Sequence of chain 1.A:
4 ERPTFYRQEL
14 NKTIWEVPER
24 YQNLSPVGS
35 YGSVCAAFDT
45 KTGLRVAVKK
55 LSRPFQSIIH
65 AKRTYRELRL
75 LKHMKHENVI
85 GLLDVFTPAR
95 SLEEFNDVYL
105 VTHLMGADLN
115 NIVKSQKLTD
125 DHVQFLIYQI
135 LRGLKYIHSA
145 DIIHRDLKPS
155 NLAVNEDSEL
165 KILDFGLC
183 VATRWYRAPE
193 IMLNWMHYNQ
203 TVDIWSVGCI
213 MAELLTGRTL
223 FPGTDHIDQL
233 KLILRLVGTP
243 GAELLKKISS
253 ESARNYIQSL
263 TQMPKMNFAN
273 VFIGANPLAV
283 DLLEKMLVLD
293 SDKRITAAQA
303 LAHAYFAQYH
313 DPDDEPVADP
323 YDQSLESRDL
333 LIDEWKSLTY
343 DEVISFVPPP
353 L

Binding-site contacts:
Ligand atom C2 contacts residue HIS107 of chain 1.A at 3.2 Å.
Ligand atom C4 contacts residue PHE169 of chain 1.A at 3.6 Å (hydrophobic).
Ligand atom OAF contacts residue ILE84 of chain 1.A at 3.7 Å.
Ligand atom C2 contacts residue MET109 of chain 1.A at 3.6 Å (hydrophobic).
Ligand atom C4 contacts residue ALA51 of chain 1.A at 3.7 Å (hydrophobic).
Ligand atom N1 contacts residue ALA51 of chain 1.A at 3.5 Å.
Ligand atom C5 contacts residue PHE169 of chain 1.A at 3.6 Å (hydrophobic).
Ligand atom CAZ contacts residue GLU71 of chain 1.A at 3.4 Å.
Ligand atom NAW contacts residue LYS53 of chain 1.A at 3.6 Å (salt-bridge).
Ligand atom CAN contacts residue CYS172 of chain 1.A at 3.5 Å (hydrophobic).
Ligand atom CAH contacts residue GLU71 of chain 1.A at 3.7 Å.
Ligand atom CAG contacts residue LYS53 of chain 1.A at 3.8 Å.
Ligand atom NAX contacts residue GLU71 of chain 1.A at 3.0 Å (salt-bridge).
Ligand atom CAO contacts residue PHE169 of chain 1.A at 3.7 Å (hydrophobic).
Ligand atom NAE contacts residue CYS172 of chain 1.A at 2.8 Å (h-bond).
Ligand atom CBG contacts residue ASP168 of chain 1.A at 3.7 Å.
Ligand atom CAC contacts residue VAL83 of chain 1.A at 3.6 Å (hydrophobic).
Ligand atom CAS contacts residue PHE169 of chain 1.A at 3.7 Å (hydrophobic).
Ligand atom CAQ contacts residue ASP168 of chain 1.A at 3.4 Å.
Ligand atom OAF contacts residue ASP168 of chain 1.A at 3.0 Å (salt-bridge).
Ligand atom N3 contacts residue ALA51 of chain 1.A at 3.4 Å.
Ligand atom N3 contacts residue LEU108 of chain 1.A at 3.7 Å.
Ligand atom CBA contacts residue GLU71 of chain 1.A at 3.6 Å.
Ligand atom NAX contacts residue ASP168 of chain 1.A at 3.7 Å.
Ligand atom NAW contacts residue GLU71 of chain 1.A at 2.9 Å (salt-bridge).
Ligand atom CAH contacts residue ASP168 of chain 1.A at 3.6 Å.
Ligand atom N1 contacts residue THR106 of chain 1.A at 3.0 Å (h-bond).
Ligand atom CAB contacts residue LEU167 of chain 1.A at 3.6 Å (hydrophobic).
Ligand atom CAL contacts residue THR106 of chain 1.A at 3.6 Å.
Ligand atom CAN contacts residue PHE169 of chain 1.A at 3.7 Å (hydrophobic).
Ligand atom C2 contacts residue THR106 of chain 1.A at 3.1 Å.
Ligand atom CBB contacts residue CYS172 of chain 1.A at 3.5 Å (hydrophobic).
Ligand atom CAM contacts residue ASP168 of chain 1.A at 3.3 Å.
Ligand atom CAB contacts residue HIS148 of chain 1.A at 3.6 Å.
Ligand atom CAG contacts residue THR106 of chain 1.A at 3.5 Å.
Ligand atom N3 contacts residue MET109 of chain 1.A at 3.1 Å (h-bond).
Ligand atom C2 contacts residue ALA51 of chain 1.A at 3.3 Å (hydrophobic).
Ligand atom CAR contacts residue ASP168 of chain 1.A at 3.7 Å.
Ligand atom CAM contacts residue GLU71 of chain 1.A at 3.5 Å.
Ligand atom OAF contacts residue LEU167 of chain 1.A at 3.4 Å.

This small molecule binds to this protein.
Small molecule (SMILES): Cc1cccc(-n2nc(C(C)(C)C)cc2NC(=O)Nc2cccc(Nc3ncnc4ccc(N)cc34)c2)c1